Binding-site contacts:
Ligand atom O6 contacts residue TYR14 of chain 1.P at 4.4 Å.
Ligand atom C4 contacts residue ARG33 of chain 1.T at 4.4 Å.
Ligand atom C4 contacts residue TRP34 of chain 1.P at 4.1 Å (hydrophobic).
Ligand atom C6 contacts residue TRP34 of chain 1.T at 4.0 Å (hydrophobic).
Ligand atom C4 contacts residue TRP34 of chain 1.T at 3.6 Å (hydrophobic).
Ligand atom C2 contacts residue ASN32 of chain 1.T at 4.0 Å.
Ligand atom O4 contacts residue ASP18 of chain 1.P at 2.9 Å (salt-bridge).
Ligand atom C1 contacts residue TRP34 of chain 1.T at 4.0 Å (hydrophobic).
Ligand atom C3 contacts residue TRP34 of chain 1.T at 3.7 Å (hydrophobic).
Ligand atom O6 contacts residue ASN35 of chain 1.T at 2.6 Å (h-bond).
Ligand atom C2 contacts residue ARG33 of chain 1.T at 4.5 Å.
Ligand atom O3 contacts residue ARG33 of chain 1.T at 4.4 Å.
Ligand atom C6 contacts residue TRP34 of chain 1.T at 4.1 Å (hydrophobic).
Ligand atom O5 contacts residue TRP34 of chain 1.T at 3.2 Å (h-bond).
Ligand atom O3 contacts residue TRP34 of chain 1.T at 4.1 Å.
Ligand atom O5 contacts residue ARG33 of chain 1.T at 3.9 Å.
Ligand atom C6 contacts residue ASN35 of chain 1.T at 3.4 Å.
Ligand atom C5 contacts residue TRP34 of chain 1.T at 4.3 Å (hydrophobic).
Ligand atom C5 contacts residue TRP34 of chain 1.P at 4.0 Å (hydrophobic).
Ligand atom O2 contacts residue ASN32 of chain 1.T at 4.5 Å.
Ligand atom C1 contacts residue ASN32 of chain 1.T at 3.8 Å.
Ligand atom O4 contacts residue ARG33 of chain 1.T at 3.1 Å.
Ligand atom C4 contacts residue ASP18 of chain 1.P at 3.3 Å.
Ligand atom C6 contacts residue TRP34 of chain 1.P at 3.6 Å (hydrophobic).
Ligand atom O6 contacts residue ARG33 of chain 1.T at 3.6 Å.
Ligand atom C3 contacts residue ASP18 of chain 1.P at 4.2 Å.
Ligand atom O4 contacts residue TYR14 of chain 1.P at 4.4 Å.
Ligand atom C1 contacts residue ARG33 of chain 1.T at 4.4 Å.
Ligand atom C5 contacts residue TRP34 of chain 1.T at 3.8 Å (hydrophobic).
Ligand atom O6 contacts residue TRP34 of chain 1.T at 4.4 Å.
Ligand atom C6 contacts residue TYR14 of chain 1.P at 4.3 Å (hydrophobic).
Ligand atom O5 contacts residue ASN32 of chain 1.T at 4.1 Å.
Ligand atom O3 contacts residue ASP18 of chain 1.P at 3.7 Å.
Ligand atom O6 contacts residue TRP34 of chain 1.T at 2.9 Å (h-bond).

Sequence of chain 1.T:
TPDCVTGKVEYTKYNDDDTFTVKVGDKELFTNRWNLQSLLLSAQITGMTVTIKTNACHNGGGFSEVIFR

This small molecule binds to this protein.
Small molecule (SMILES): OC[C@H]1O[C@H](O[C@@H]2[C@H](O)[C@@H](O)[C@H](O)O[C@@H]2CO)[C@H](O)[C@@H](O)[C@H]1O

Sequence of chain 1.P:
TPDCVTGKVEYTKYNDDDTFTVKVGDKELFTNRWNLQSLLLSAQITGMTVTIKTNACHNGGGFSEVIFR